Sequence of chain 1.A:
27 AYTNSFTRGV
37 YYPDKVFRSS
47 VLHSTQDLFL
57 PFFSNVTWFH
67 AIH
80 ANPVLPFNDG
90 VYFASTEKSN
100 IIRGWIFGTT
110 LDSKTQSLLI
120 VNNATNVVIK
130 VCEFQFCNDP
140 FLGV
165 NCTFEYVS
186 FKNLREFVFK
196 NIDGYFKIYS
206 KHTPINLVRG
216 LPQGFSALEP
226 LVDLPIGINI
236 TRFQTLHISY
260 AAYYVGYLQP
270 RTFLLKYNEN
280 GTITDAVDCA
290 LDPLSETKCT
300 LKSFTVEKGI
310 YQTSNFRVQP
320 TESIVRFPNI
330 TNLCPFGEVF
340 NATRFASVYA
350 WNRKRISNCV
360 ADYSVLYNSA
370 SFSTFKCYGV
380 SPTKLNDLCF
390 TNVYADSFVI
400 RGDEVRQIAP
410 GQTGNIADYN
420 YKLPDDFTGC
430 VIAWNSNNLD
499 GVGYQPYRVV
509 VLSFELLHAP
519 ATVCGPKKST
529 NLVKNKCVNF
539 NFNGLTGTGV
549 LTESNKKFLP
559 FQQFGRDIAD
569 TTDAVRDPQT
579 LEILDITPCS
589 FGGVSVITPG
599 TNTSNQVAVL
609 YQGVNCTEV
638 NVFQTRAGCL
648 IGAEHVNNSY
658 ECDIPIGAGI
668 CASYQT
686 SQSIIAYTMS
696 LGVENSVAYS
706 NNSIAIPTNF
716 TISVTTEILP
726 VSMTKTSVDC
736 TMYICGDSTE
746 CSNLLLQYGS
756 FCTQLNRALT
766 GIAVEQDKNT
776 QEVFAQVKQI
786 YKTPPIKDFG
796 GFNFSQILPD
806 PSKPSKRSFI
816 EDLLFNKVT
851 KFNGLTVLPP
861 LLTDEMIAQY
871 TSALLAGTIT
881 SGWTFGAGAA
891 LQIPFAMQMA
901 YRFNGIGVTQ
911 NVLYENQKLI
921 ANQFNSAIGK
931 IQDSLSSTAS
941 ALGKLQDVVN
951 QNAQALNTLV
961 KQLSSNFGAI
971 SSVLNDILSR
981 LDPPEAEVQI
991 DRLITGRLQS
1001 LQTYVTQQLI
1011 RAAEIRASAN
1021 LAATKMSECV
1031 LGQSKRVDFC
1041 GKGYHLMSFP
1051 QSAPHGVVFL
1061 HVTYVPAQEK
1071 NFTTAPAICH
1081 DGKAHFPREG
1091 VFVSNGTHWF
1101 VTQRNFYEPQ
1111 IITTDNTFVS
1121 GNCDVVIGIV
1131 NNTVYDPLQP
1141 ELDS

Binding-site contacts:
Ligand atom O7 contacts residue ASN1131 of chain 1.A at 3.1 Å (h-bond).
Ligand atom C7 contacts residue ASN1131 of chain 1.A at 3.2 Å.
Ligand atom O6 contacts residue ASN1131 of chain 1.A at 4.2 Å.
Ligand atom N2 contacts residue ASN1131 of chain 1.A at 2.9 Å (h-bond).
Ligand atom C4 contacts residue ASN1131 of chain 1.A at 4.2 Å.
Ligand atom O5 contacts residue ASN1131 of chain 1.A at 2.4 Å (h-bond).
Ligand atom C3 contacts residue ASN1131 of chain 1.A at 3.8 Å.
Ligand atom C5 contacts residue ASN1131 of chain 1.A at 3.7 Å.
Ligand atom C8 contacts residue ASN1131 of chain 1.A at 4.4 Å.
Ligand atom C1 contacts residue ASN1131 of chain 1.A at 1.4 Å.
Ligand atom C2 contacts residue ASN1131 of chain 1.A at 2.5 Å.

The protein below binds the small molecule below.
Small molecule (SMILES): CC(=O)N[C@H]1[C@H](O[C@H]2[C@H](O)[C@@H](NC(C)=O)CO[C@@H]2CO)O[C@H](CO)[C@@H](O)[C@@H]1O